Sequence of chain 1.E:
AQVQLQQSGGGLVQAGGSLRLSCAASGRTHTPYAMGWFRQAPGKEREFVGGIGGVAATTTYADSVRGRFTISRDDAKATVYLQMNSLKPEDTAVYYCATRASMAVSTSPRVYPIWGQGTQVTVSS

Binding-site contacts:
Ligand atom N1 contacts residue TYR34 of chain 1.E at 3.6 Å.
Ligand atom C15 contacts residue ARG29 of chain 1.E at 3.2 Å.
Ligand atom O9 contacts residue HIS31 of chain 1.E at 3.0 Å (h-bond).
Ligand atom CL2 contacts residue ALA102 of chain 1.E at 3.5 Å.
Ligand atom C1 contacts residue VAL81 of chain 1.E at 3.9 Å (hydrophobic).
Ligand atom C5 contacts residue THR32 of chain 1.E at 3.9 Å.
Ligand atom CL3 contacts residue GLN3 of chain 1.E at 3.9 Å.
Ligand atom N7 contacts residue HIS31 of chain 1.E at 3.5 Å (h-bond).
Ligand atom CL2 contacts residue ARG101 of chain 1.E at 3.8 Å.
Ligand atom CL1 contacts residue ARG74 of chain 1.E at 3.8 Å.
Ligand atom CL2 contacts residue ILE115 of chain 1.E at 3.6 Å.
Ligand atom C6 contacts residue VAL81 of chain 1.E at 3.6 Å (hydrophobic).
Ligand atom C5 contacts residue MET36 of chain 1.E at 3.5 Å (hydrophobic).
Ligand atom C4 contacts residue HIS31 of chain 1.E at 3.6 Å.
Ligand atom C8 contacts residue THR100 of chain 1.E at 3.4 Å.
Ligand atom CL1 contacts residue THR32 of chain 1.E at 3.4 Å.
Ligand atom O9 contacts residue THR30 of chain 1.E at 3.4 Å.
Ligand atom C6 contacts residue MET36 of chain 1.E at 3.8 Å (hydrophobic).
Ligand atom C3 contacts residue ALA26 of chain 1.E at 3.8 Å (hydrophobic).
Ligand atom C12 contacts residue ARG101 of chain 1.E at 3.6 Å.
Ligand atom C4 contacts residue MET36 of chain 1.E at 3.7 Å (hydrophobic).
Ligand atom C1 contacts residue THR32 of chain 1.E at 3.5 Å.
Ligand atom C6 contacts residue THR32 of chain 1.E at 3.6 Å.
Ligand atom C5 contacts residue TYR34 of chain 1.E at 3.6 Å (hydrophobic).
Ligand atom N1 contacts residue THR100 of chain 1.E at 2.9 Å (h-bond).
Ligand atom N7 contacts residue THR100 of chain 1.E at 3.0 Å (h-bond).
Ligand atom C12 contacts residue THR100 of chain 1.E at 3.6 Å.
Ligand atom C2 contacts residue ALA79 of chain 1.E at 4.0 Å (hydrophobic).
Ligand atom C11 contacts residue TYR34 of chain 1.E at 3.7 Å (hydrophobic).
Ligand atom C2 contacts residue THR32 of chain 1.E at 3.5 Å.
Ligand atom CL3 contacts residue ALA2 of chain 1.E at 3.0 Å.
Ligand atom C15 contacts residue VAL4 of chain 1.E at 3.9 Å (hydrophobic).
Ligand atom C3 contacts residue HIS31 of chain 1.E at 4.0 Å.
Ligand atom C16 contacts residue VAL4 of chain 1.E at 4.0 Å (hydrophobic).
Ligand atom CL1 contacts residue VAL81 of chain 1.E at 3.8 Å.
Ligand atom C11 contacts residue THR100 of chain 1.E at 3.8 Å.
Ligand atom C16 contacts residue ARG29 of chain 1.E at 3.3 Å.
Ligand atom CL1 contacts residue ALA79 of chain 1.E at 3.6 Å.
Ligand atom C8 contacts residue HIS31 of chain 1.E at 3.6 Å.
Ligand atom CL1 contacts residue THR80 of chain 1.E at 3.5 Å.

The small molecule below binds the protein below.
Small molecule (SMILES): O=C(Nc1ccc(Cl)cc1)Nc1ccc(Cl)c(Cl)c1